A protein and the small-molecule ligand that binds it are described below.
Small molecule (SMILES): COc1cc(OC)nc(NC(=O)NS(=O)(=O)N(C)S(C)(=O)=O)n1

Binding-site contacts:
Ligand atom O09 contacts residue AUJ1 of chain 2.G at 3.4 Å (h-bond).
Ligand atom N13 contacts residue ARG292 of chain 2.A at 2.9 Å (salt-bridge).
Ligand atom C23 contacts residue TRP489 of chain 2.A at 3.5 Å (hydrophobic).
Ligand atom O05 contacts residue LYS171 of chain 3.A at 3.5 Å.
Ligand atom O06 contacts residue SER568 of chain 2.A at 2.4 Å (h-bond).
Ligand atom O09 contacts residue MET485 of chain 2.A at 3.4 Å.
Ligand atom O04 contacts residue ALA37 of chain 3.A at 3.5 Å (h-bond).
Ligand atom C16 contacts residue GLN110 of chain 3.A at 3.5 Å.
Ligand atom O08 contacts residue MET266 of chain 2.A at 3.5 Å (h-bond).
Ligand atom C18 contacts residue TRP489 of chain 2.A at 3.2 Å (hydrophobic).
Ligand atom C22 contacts residue FAD1 of chain 2.C at 3.7 Å.
Ligand atom O04 contacts residue LYS171 of chain 3.A at 3.5 Å (salt-bridge).
Ligand atom N12 contacts residue TRP489 of chain 2.A at 3.2 Å.
Ligand atom C17 contacts residue ARG292 of chain 2.A at 3.3 Å.
Ligand atom N12 contacts residue LYS171 of chain 3.A at 3.6 Å.
Ligand atom C16 contacts residue ALA37 of chain 3.A at 3.6 Å (hydrophobic).
Ligand atom C23 contacts residue MET39 of chain 3.A at 3.7 Å (hydrophobic).
Ligand atom C21 contacts residue MET485 of chain 2.A at 3.8 Å (hydrophobic).
Ligand atom C19 contacts residue TRP489 of chain 2.A at 3.7 Å (hydrophobic).
Ligand atom N11 contacts residue SER568 of chain 2.A at 3.6 Å.
Ligand atom O09 contacts residue TRP489 of chain 2.A at 3.7 Å.
Ligand atom S02 contacts residue SER568 of chain 2.A at 3.4 Å (h-bond).
Ligand atom O06 contacts residue ARG292 of chain 2.A at 3.6 Å (salt-bridge).
Ligand atom O08 contacts residue PHE121 of chain 3.A at 3.6 Å.
Ligand atom C22 contacts residue MET266 of chain 2.A at 3.5 Å (hydrophobic).
Ligand atom C16 contacts residue PRO112 of chain 3.A at 3.7 Å (hydrophobic).
Ligand atom C19 contacts residue ARG292 of chain 2.A at 3.7 Å.
Ligand atom N11 contacts residue LYS171 of chain 3.A at 3.0 Å (salt-bridge).
Ligand atom O07 contacts residue ARG292 of chain 2.A at 2.5 Å (salt-bridge).
Ligand atom C20 contacts residue TRP489 of chain 2.A at 3.5 Å (hydrophobic).
Ligand atom O08 contacts residue ARG292 of chain 2.A at 3.6 Å (salt-bridge).
Ligand atom N14 contacts residue TRP489 of chain 2.A at 3.4 Å.
Ligand atom N13 contacts residue TRP489 of chain 2.A at 3.2 Å.
Ligand atom C16 contacts residue VAL111 of chain 3.A at 3.4 Å (hydrophobic).
Ligand atom O04 contacts residue GLY36 of chain 3.A at 3.2 Å (h-bond).
Ligand atom C16 contacts residue LYS171 of chain 3.A at 3.8 Å.
Ligand atom C21 contacts residue TRP489 of chain 2.A at 3.6 Å (hydrophobic).
Ligand atom O03 contacts residue PHE121 of chain 3.A at 3.5 Å (h-bond).
Ligand atom O05 contacts residue PRO112 of chain 3.A at 3.5 Å.
Ligand atom C17 contacts residue LYS171 of chain 3.A at 3.7 Å.

Sequence of chain 3.A:
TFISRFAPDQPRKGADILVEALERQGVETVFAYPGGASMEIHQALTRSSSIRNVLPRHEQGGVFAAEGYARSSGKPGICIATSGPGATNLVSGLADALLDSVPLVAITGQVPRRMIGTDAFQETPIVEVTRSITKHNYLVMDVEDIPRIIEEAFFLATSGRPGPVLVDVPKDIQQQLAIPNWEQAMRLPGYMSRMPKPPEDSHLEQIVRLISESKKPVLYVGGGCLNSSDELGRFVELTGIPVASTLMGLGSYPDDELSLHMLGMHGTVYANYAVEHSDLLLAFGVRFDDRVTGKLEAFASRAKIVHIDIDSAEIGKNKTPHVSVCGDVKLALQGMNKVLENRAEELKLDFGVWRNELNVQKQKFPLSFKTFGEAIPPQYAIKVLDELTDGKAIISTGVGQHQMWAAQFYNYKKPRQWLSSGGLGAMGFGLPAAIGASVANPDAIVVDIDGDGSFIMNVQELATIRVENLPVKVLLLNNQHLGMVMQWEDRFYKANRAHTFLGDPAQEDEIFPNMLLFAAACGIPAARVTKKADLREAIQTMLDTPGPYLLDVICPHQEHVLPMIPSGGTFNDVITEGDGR

Sequence of chain 2.A:
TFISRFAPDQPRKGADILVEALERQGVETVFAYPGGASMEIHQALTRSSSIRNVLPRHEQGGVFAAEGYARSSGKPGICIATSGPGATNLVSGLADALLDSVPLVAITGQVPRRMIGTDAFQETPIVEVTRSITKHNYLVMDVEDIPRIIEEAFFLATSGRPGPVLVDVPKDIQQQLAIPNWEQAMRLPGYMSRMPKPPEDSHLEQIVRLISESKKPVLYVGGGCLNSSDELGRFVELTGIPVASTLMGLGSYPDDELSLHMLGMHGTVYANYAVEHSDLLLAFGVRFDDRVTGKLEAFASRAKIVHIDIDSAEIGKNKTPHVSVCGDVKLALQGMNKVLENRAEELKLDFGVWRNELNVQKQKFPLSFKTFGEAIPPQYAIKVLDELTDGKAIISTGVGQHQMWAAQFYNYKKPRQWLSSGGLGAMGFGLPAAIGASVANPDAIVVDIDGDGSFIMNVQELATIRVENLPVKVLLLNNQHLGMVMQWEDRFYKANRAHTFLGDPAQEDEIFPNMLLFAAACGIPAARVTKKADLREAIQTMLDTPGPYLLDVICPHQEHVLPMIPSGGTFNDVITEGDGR